This small molecule binds to this protein.
Small molecule (SMILES): O=P(O)(O)C[C@H](O)Cn1cncn1

Sequence of chain 1.A:
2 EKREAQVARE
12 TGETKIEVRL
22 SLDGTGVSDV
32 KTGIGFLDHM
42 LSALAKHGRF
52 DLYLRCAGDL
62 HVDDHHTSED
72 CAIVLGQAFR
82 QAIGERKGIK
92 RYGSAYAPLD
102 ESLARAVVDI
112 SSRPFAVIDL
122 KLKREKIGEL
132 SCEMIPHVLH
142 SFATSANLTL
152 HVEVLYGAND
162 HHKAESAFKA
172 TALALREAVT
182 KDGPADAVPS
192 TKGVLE

Sequence of chain 1.K:
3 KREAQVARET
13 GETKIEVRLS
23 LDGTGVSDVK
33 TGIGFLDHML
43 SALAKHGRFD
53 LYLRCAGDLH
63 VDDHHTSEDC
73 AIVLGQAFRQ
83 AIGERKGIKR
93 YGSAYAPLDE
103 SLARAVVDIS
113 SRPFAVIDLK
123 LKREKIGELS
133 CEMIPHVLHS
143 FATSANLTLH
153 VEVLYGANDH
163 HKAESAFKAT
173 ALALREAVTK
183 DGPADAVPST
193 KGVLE

Sequence of chain 1.B:
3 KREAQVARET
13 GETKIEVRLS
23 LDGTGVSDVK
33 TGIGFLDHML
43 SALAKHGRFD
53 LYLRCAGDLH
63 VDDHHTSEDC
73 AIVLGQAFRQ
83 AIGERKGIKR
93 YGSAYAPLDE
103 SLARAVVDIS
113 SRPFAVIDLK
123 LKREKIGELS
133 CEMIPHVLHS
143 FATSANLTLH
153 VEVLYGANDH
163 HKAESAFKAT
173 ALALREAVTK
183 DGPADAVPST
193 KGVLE

Binding-site contacts:
Ligand atom C5 contacts residue HIS163 of chain 1.B at 3.8 Å.
Ligand atom C5 contacts residue MN1 of chain 1.N at 3.3 Å.
Ligand atom C3 contacts residue GLU70 of chain 1.A at 3.4 Å.
Ligand atom N4 contacts residue HIS163 of chain 1.B at 3.4 Å (h-bond).
Ligand atom C3 contacts residue MN1 of chain 1.N at 3.2 Å.
Ligand atom N1 contacts residue HIS162 of chain 1.B at 3.3 Å (h-bond).
Ligand atom C5 contacts residue HIS162 of chain 1.B at 3.3 Å.
Ligand atom N1 contacts residue MN1 of chain 1.P at 2.3 Å.
Ligand atom C5 contacts residue HIS66 of chain 1.A at 3.2 Å.
Ligand atom O10 contacts residue LYS170 of chain 1.B at 2.6 Å (salt-bridge).
Ligand atom C8 contacts residue GLU166 of chain 1.B at 3.7 Å.
Ligand atom O13 contacts residue HIS67 of chain 1.A at 3.1 Å (h-bond).
Ligand atom P9 contacts residue ARG92 of chain 1.K at 3.8 Å.
Ligand atom C6 contacts residue MN1 of chain 1.P at 3.6 Å.
Ligand atom C8 contacts residue THR192 of chain 1.K at 3.8 Å.
Ligand atom C7 contacts residue GLU166 of chain 1.B at 3.0 Å.
Ligand atom O12 contacts residue ARG92 of chain 1.K at 2.9 Å (salt-bridge).
Ligand atom N2 contacts residue MN1 of chain 1.P at 3.4 Å.
Ligand atom O13 contacts residue GLU166 of chain 1.B at 3.0 Å (salt-bridge).
Ligand atom C8 contacts residue GLU14 of chain 1.A at 3.6 Å.
Ligand atom O13 contacts residue GLU14 of chain 1.A at 3.0 Å (salt-bridge).
Ligand atom N4 contacts residue MN1 of chain 1.N at 2.3 Å.
Ligand atom N4 contacts residue GLU70 of chain 1.A at 3.2 Å (salt-bridge).
Ligand atom O12 contacts residue SER191 of chain 1.K at 2.5 Å (h-bond).
Ligand atom N4 contacts residue HIS66 of chain 1.A at 3.1 Å (h-bond).
Ligand atom C5 contacts residue MN1 of chain 1.P at 3.2 Å.
Ligand atom C6 contacts residue GLU14 of chain 1.A at 3.6 Å.
Ligand atom O10 contacts residue ARG114 of chain 1.K at 3.0 Å (salt-bridge).
Ligand atom O11 contacts residue LYS193 of chain 1.K at 2.7 Å (salt-bridge).
Ligand atom O13 contacts residue MN1 of chain 1.P at 2.2 Å.
Ligand atom O13 contacts residue HIS40 of chain 1.B at 3.1 Å (h-bond).
Ligand atom C7 contacts residue MN1 of chain 1.P at 3.2 Å.
Ligand atom C7 contacts residue GLU14 of chain 1.A at 3.6 Å.
Ligand atom O10 contacts residue ARG92 of chain 1.K at 3.0 Å (salt-bridge).
Ligand atom P9 contacts residue ARG114 of chain 1.K at 3.8 Å.
Ligand atom O11 contacts residue ARG114 of chain 1.K at 2.7 Å (salt-bridge).
Ligand atom N1 contacts residue HIS67 of chain 1.A at 3.0 Å (h-bond).
Ligand atom P9 contacts residue SER191 of chain 1.K at 3.6 Å.
Ligand atom N1 contacts residue GLU166 of chain 1.B at 3.2 Å (salt-bridge).
Ligand atom N2 contacts residue HIS67 of chain 1.A at 3.7 Å.